Sequence of chain 1.A:
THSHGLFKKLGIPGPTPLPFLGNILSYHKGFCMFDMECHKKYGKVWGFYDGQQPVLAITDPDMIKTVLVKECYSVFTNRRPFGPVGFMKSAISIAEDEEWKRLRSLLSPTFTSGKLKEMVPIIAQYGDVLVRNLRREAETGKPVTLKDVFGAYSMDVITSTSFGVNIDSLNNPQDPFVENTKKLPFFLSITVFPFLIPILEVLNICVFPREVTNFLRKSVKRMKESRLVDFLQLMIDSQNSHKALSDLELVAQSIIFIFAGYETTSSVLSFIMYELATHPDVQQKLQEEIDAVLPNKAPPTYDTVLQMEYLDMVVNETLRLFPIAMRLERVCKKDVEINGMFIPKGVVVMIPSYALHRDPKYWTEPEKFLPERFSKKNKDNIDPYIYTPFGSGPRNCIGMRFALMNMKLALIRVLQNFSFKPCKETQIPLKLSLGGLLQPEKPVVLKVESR

Binding-site contacts:
Ligand atom C25 contacts residue HEM1 of chain 1.B at 3.1 Å.
Ligand atom C12 contacts residue SER99 of chain 1.A at 3.3 Å.
Ligand atom C14 contacts residue PHE221 of chain 1.A at 4.1 Å (hydrophobic).
Ligand atom C14 contacts residue PHE284 of chain 1.A at 3.8 Å (hydrophobic).
Ligand atom C23 contacts residue ALA285 of chain 1.A at 3.6 Å (hydrophobic).
Ligand atom C15 contacts residue PHE221 of chain 1.A at 3.5 Å (hydrophobic).
Ligand atom C16 contacts residue PHE284 of chain 1.A at 3.3 Å (hydrophobic).
Ligand atom C18 contacts residue PHE284 of chain 1.A at 3.4 Å (hydrophobic).
Ligand atom C20 contacts residue SER99 of chain 1.A at 3.3 Å.
Ligand atom C15 contacts residue ILE281 of chain 1.A at 4.0 Å (hydrophobic).
Ligand atom C15 contacts residue PHE284 of chain 1.A at 3.7 Å (hydrophobic).
Ligand atom C34 contacts residue HEM1 of chain 1.B at 3.5 Å.
Ligand atom O21 contacts residue ILE281 of chain 1.A at 3.8 Å.
Ligand atom C10 contacts residue PHE88 of chain 1.A at 3.8 Å (hydrophobic).
Ligand atom O07 contacts residue PHE88 of chain 1.A at 3.2 Å.
Ligand atom C28 contacts residue THR289 of chain 1.A at 3.4 Å.
Ligand atom C20 contacts residue ILE281 of chain 1.A at 3.8 Å (hydrophobic).
Ligand atom C23 contacts residue ILE281 of chain 1.A at 4.2 Å (hydrophobic).
Ligand atom C12 contacts residue ILE281 of chain 1.A at 3.7 Å (hydrophobic).
Ligand atom N26 contacts residue HEM1 of chain 1.B at 2.2 Å.
Ligand atom C33 contacts residue ARG85 of chain 1.A at 4.1 Å.
Ligand atom C27 contacts residue HEM1 of chain 1.B at 3.0 Å.
Ligand atom N22 contacts residue PHE284 of chain 1.A at 3.3 Å.
Ligand atom C29 contacts residue ALA285 of chain 1.A at 4.1 Å (hydrophobic).
Ligand atom C24 contacts residue ALA285 of chain 1.A at 3.6 Å (hydrophobic).
Ligand atom C27 contacts residue THR289 of chain 1.A at 4.0 Å.
Ligand atom C01 contacts residue PHE200 of chain 1.A at 4.2 Å (hydrophobic).
Ligand atom S11 contacts residue SER99 of chain 1.A at 3.7 Å.
Ligand atom C29 contacts residue THR289 of chain 1.A at 4.0 Å.
Ligand atom C06 contacts residue PHE88 of chain 1.A at 4.2 Å (hydrophobic).
Ligand atom C16 contacts residue PHE221 of chain 1.A at 3.5 Å (hydrophobic).
Ligand atom C17 contacts residue PHE284 of chain 1.A at 3.1 Å (hydrophobic).
Ligand atom C29 contacts residue PHE284 of chain 1.A at 3.9 Å (hydrophobic).
Ligand atom C25 contacts residue ALA285 of chain 1.A at 3.7 Å (hydrophobic).
Ligand atom C24 contacts residue PHE284 of chain 1.A at 4.3 Å (hydrophobic).
Ligand atom C23 contacts residue PHE284 of chain 1.A at 3.6 Å (hydrophobic).
Ligand atom O21 contacts residue SER99 of chain 1.A at 2.6 Å (h-bond).
Ligand atom C28 contacts residue HEM1 of chain 1.B at 4.2 Å.
Ligand atom C19 contacts residue PHE284 of chain 1.A at 3.6 Å (hydrophobic).
Ligand atom C33 contacts residue HEM1 of chain 1.B at 3.9 Å.

A small-molecule ligand and the protein it binds are described below.
Small molecule (SMILES): CC(C)(C)OC(=O)N[C@@H](CS[C@@H](Cc1ccccc1)C(=O)NCc1cccnc1)Cc1ccccc1